Binding-site contacts:
Ligand atom O5 contacts residue GLU230 of chain 1.A at 3.4 Å (salt-bridge).
Ligand atom O3 contacts residue GLY285 of chain 1.A at 3.2 Å.
Ligand atom O4 contacts residue GLU174 of chain 1.A at 3.6 Å.
Ligand atom C4 contacts residue ASP70 of chain 1.A at 3.6 Å.
Ligand atom C2 contacts residue TRP248 of chain 1.A at 3.8 Å (hydrophobic).
Ligand atom C3 contacts residue ASP118 of chain 1.A at 3.5 Å.
Ligand atom O4 contacts residue ARG356 of chain 1.A at 2.8 Å (salt-bridge).
Ligand atom C1 contacts residue VAL15 of chain 1.A at 3.8 Å (hydrophobic).
Ligand atom C1 contacts residue ASP118 of chain 1.A at 3.7 Å.
Ligand atom O2 contacts residue ASP118 of chain 1.A at 2.6 Å (salt-bridge).
Ligand atom O6 contacts residue ARG49 of chain 1.A at 3.3 Å (salt-bridge).
Ligand atom C5 contacts residue ARG49 of chain 1.A at 3.8 Å.
Ligand atom O1 contacts residue ASP11 of chain 1.A at 2.8 Å (salt-bridge).
Ligand atom C3 contacts residue ASP70 of chain 1.A at 3.4 Å.
Ligand atom C1 contacts residue TRP248 of chain 1.A at 3.4 Å (hydrophobic).
Ligand atom O5 contacts residue TRP248 of chain 1.A at 3.0 Å (h-bond).
Ligand atom O4 contacts residue ASP70 of chain 1.A at 2.7 Å (salt-bridge).
Ligand atom O2 contacts residue GLY285 of chain 1.A at 3.8 Å.
Ligand atom O3 contacts residue TRP248 of chain 1.A at 3.7 Å.
Ligand atom C6 contacts residue GLU230 of chain 1.A at 3.5 Å.
Ligand atom O6 contacts residue GLU230 of chain 1.A at 2.8 Å (salt-bridge).
Ligand atom C2 contacts residue GLY286 of chain 1.A at 3.8 Å.
Ligand atom O5 contacts residue VAL15 of chain 1.A at 3.5 Å.
Ligand atom C6 contacts residue GLY175 of chain 1.A at 3.6 Å.
Ligand atom O3 contacts residue ASP70 of chain 1.A at 2.6 Å (salt-bridge).
Ligand atom O6 contacts residue ALA44 of chain 1.A at 2.9 Å (h-bond).
Ligand atom O2 contacts residue GLY286 of chain 1.A at 2.9 Å (h-bond).
Ligand atom O6 contacts residue TYR173 of chain 1.A at 3.5 Å.
Ligand atom C2 contacts residue ASP118 of chain 1.A at 3.4 Å.
Ligand atom O5 contacts residue ARG49 of chain 1.A at 3.5 Å (salt-bridge).
Ligand atom O2 contacts residue ARG323 of chain 1.A at 3.1 Å (salt-bridge).
Ligand atom O3 contacts residue GLY286 of chain 1.A at 3.1 Å (h-bond).
Ligand atom C4 contacts residue ARG356 of chain 1.A at 3.6 Å.
Ligand atom O1 contacts residue ARG323 of chain 1.A at 3.7 Å.
Ligand atom O6 contacts residue GLY175 of chain 1.A at 3.4 Å.
Ligand atom O4 contacts residue THR46 of chain 1.A at 3.6 Å.
Ligand atom C1 contacts residue ASP11 of chain 1.A at 3.6 Å.
Ligand atom O2 contacts residue TYR250 of chain 1.A at 3.7 Å.
Ligand atom O3 contacts residue ASP118 of chain 1.A at 2.6 Å (salt-bridge).
Ligand atom O3 contacts residue ARG356 of chain 1.A at 3.0 Å (salt-bridge).

Sequence of chain 1.A:
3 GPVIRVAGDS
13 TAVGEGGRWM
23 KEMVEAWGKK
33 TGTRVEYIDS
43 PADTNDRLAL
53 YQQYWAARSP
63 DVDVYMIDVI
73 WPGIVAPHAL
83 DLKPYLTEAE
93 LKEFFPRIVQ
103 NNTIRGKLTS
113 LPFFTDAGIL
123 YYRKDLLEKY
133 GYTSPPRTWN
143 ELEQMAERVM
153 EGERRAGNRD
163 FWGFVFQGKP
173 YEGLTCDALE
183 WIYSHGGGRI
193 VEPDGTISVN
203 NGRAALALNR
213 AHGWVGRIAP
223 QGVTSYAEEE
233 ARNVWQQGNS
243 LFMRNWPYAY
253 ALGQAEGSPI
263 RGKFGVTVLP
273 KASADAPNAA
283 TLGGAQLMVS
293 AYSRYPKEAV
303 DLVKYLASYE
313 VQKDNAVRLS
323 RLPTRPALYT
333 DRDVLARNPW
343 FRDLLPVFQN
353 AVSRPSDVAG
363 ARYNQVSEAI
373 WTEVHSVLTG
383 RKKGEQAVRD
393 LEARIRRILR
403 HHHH

This protein binds this small molecule.
Small molecule (SMILES): OC[C@H]1O[C@H](O[C@H]2[C@H](O)[C@@H](O)[C@@H](O)O[C@@H]2CO)[C@H](O)[C@@H](O)[C@@H]1O